Binding-site contacts:
Ligand atom C8 contacts residue MET124 of chain 1.B at 3.6 Å (hydrophobic).
Ligand atom N3 contacts residue THR167 of chain 1.B at 4.5 Å.
Ligand atom C1 contacts residue ILE166 of chain 1.B at 3.6 Å (hydrophobic).
Ligand atom C1 contacts residue SER123 of chain 1.B at 3.9 Å.
Ligand atom N3 contacts residue SER123 of chain 1.B at 2.7 Å (h-bond).
Ligand atom C2 contacts residue SER123 of chain 1.B at 3.7 Å.
Ligand atom C6 contacts residue ARG51 of chain 1.B at 4.3 Å.
Ligand atom O10 contacts residue MET124 of chain 1.B at 3.5 Å.
Ligand atom C6 contacts residue MET124 of chain 1.B at 3.9 Å (hydrophobic).
Ligand atom C9 contacts residue ARG51 of chain 1.B at 3.7 Å.
Ligand atom N4 contacts residue THR127 of chain 1.B at 2.9 Å (h-bond).
Ligand atom N3 contacts residue THR127 of chain 1.B at 3.7 Å.
Ligand atom N4 contacts residue SER123 of chain 1.B at 3.6 Å (h-bond).
Ligand atom N4 contacts residue MET124 of chain 1.B at 3.8 Å.
Ligand atom N3 contacts residue MET124 of chain 1.B at 3.7 Å.
Ligand atom C2 contacts residue ILE166 of chain 1.B at 4.2 Å (hydrophobic).
Ligand atom N3 contacts residue ILE166 of chain 1.B at 4.0 Å.
Ligand atom C7 contacts residue ARG51 of chain 1.B at 3.4 Å.
Ligand atom O11 contacts residue ARG51 of chain 1.B at 2.6 Å (salt-bridge).
Ligand atom C1 contacts residue MET124 of chain 1.B at 4.1 Å (hydrophobic).
Ligand atom C6 contacts residue THR127 of chain 1.B at 3.9 Å.
Ligand atom C1 contacts residue GLU120 of chain 1.B at 3.9 Å.
Ligand atom C9 contacts residue MET124 of chain 1.B at 3.7 Å (hydrophobic).
Ligand atom C2 contacts residue MET124 of chain 1.B at 3.8 Å (hydrophobic).
Ligand atom C2 contacts residue GLU120 of chain 1.B at 4.3 Å.
Ligand atom O11 contacts residue MET124 of chain 1.B at 4.2 Å.
Ligand atom O10 contacts residue ARG51 of chain 1.B at 4.2 Å.
Ligand atom C7 contacts residue THR127 of chain 1.B at 3.9 Å.

A small-molecule ligand and the protein it binds are described below.
Small molecule (SMILES): Cc1n[nH]c(C)c1C(=O)O

Sequence of chain 1.B:
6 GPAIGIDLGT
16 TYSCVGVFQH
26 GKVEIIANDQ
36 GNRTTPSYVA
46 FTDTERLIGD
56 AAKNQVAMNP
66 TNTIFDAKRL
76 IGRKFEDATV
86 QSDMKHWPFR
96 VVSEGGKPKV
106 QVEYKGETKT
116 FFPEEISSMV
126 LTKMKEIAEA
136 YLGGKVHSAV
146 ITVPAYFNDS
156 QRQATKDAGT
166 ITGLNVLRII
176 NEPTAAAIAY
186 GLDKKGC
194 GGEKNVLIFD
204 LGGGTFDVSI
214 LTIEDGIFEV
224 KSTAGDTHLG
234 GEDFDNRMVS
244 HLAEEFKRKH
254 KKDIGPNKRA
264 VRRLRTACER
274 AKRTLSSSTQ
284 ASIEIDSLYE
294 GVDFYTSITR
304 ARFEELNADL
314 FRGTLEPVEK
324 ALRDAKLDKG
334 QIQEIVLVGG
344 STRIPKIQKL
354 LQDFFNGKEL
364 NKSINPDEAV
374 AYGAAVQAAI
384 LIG